Sequence of chain 1.B:
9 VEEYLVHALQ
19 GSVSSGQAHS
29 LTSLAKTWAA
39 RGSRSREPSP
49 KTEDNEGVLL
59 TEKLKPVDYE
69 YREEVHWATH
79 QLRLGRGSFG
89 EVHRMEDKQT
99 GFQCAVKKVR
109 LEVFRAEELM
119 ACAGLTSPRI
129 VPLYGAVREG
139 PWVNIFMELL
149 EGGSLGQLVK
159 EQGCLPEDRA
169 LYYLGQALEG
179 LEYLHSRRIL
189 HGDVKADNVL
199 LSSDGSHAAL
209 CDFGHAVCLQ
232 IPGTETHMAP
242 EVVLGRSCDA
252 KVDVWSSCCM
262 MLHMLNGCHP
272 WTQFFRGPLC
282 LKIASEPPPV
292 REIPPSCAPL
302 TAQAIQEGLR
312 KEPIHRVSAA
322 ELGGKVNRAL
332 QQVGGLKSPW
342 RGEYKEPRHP

The small molecule below binds the protein below.
Small molecule (SMILES): Nc1ncnc2c1ncn2[C@@H]1O[C@H](COP(=O)(O)OP(=O)(O)OP(O)(O)=S)[C@@H](O)[C@H]1O

Binding-site contacts:
Ligand atom O3B contacts residue ASP210 of chain 1.B at 2.6 Å (salt-bridge).
Ligand atom O2G contacts residue PHE87 of chain 1.B at 3.4 Å.
Ligand atom PA contacts residue ASP210 of chain 1.B at 3.5 Å.
Ligand atom O4' contacts residue VAL90 of chain 1.B at 3.4 Å.
Ligand atom S1G contacts residue ASP210 of chain 1.B at 2.6 Å (salt-bridge).
Ligand atom O2' contacts residue SER152 of chain 1.B at 3.4 Å.
Ligand atom PG contacts residue ASP210 of chain 1.B at 3.0 Å.
Ligand atom O1B contacts residue PHE87 of chain 1.B at 2.7 Å (h-bond).
Ligand atom O1B contacts residue GLY85 of chain 1.B at 3.3 Å.
Ligand atom O1B contacts residue GLY88 of chain 1.B at 2.6 Å (h-bond).
Ligand atom N7 contacts residue MET145 of chain 1.B at 3.3 Å.
Ligand atom O3A contacts residue LYS105 of chain 1.B at 2.9 Å (salt-bridge).
Ligand atom PB contacts residue ASP210 of chain 1.B at 3.4 Å.
Ligand atom O4' contacts residue GLY83 of chain 1.B at 3.4 Å.
Ligand atom O3' contacts residue ASP195 of chain 1.B at 2.8 Å (salt-bridge).
Ligand atom O1A contacts residue ASP210 of chain 1.B at 3.1 Å.
Ligand atom PA contacts residue LYS105 of chain 1.B at 3.4 Å.
Ligand atom O3B contacts residue MG1 of chain 1.K at 3.5 Å.
Ligand atom O2B contacts residue GLY85 of chain 1.B at 3.3 Å.
Ligand atom O5' contacts residue VAL90 of chain 1.B at 3.4 Å.
Ligand atom O2A contacts residue MG1 of chain 1.K at 1.9 Å.
Ligand atom N6 contacts residue GLU146 of chain 1.B at 2.7 Å (salt-bridge).
Ligand atom O1A contacts residue LYS105 of chain 1.B at 2.7 Å (salt-bridge).
Ligand atom O1B contacts residue SER86 of chain 1.B at 3.1 Å (h-bond).
Ligand atom PB contacts residue MG1 of chain 1.K at 3.1 Å.
Ligand atom C6 contacts residue LEU198 of chain 1.B at 3.5 Å (hydrophobic).
Ligand atom S1G contacts residue HIS213 of chain 1.B at 3.2 Å.
Ligand atom O2B contacts residue MG1 of chain 1.K at 1.9 Å.
Ligand atom O3B contacts residue LYS105 of chain 1.B at 3.0 Å (salt-bridge).
Ligand atom O2B contacts residue ASP210 of chain 1.B at 3.0 Å (salt-bridge).
Ligand atom O2A contacts residue ASP210 of chain 1.B at 2.8 Å (salt-bridge).
Ligand atom O3G contacts residue PHE87 of chain 1.B at 3.0 Å.
Ligand atom PA contacts residue MG1 of chain 1.K at 3.1 Å.
Ligand atom N1 contacts residue LEU148 of chain 1.B at 3.3 Å (h-bond).
Ligand atom S1G contacts residue ASP191 of chain 1.B at 3.2 Å (salt-bridge).
Ligand atom N6 contacts residue MET145 of chain 1.B at 3.5 Å.
Ligand atom N6 contacts residue LEU198 of chain 1.B at 3.5 Å.
Ligand atom O3A contacts residue MG1 of chain 1.K at 3.5 Å.
Ligand atom O2A contacts residue ASN196 of chain 1.B at 3.0 Å (h-bond).
Ligand atom O1A contacts residue EDO1 of chain 1.L at 3.3 Å (h-bond).